Binding-site contacts:
Ligand atom CAU contacts residue ILE21 of chain 1.C at 3.7 Å (hydrophobic).
Ligand atom NAO contacts residue GLY127 of chain 1.C at 3.5 Å.
Ligand atom CAM contacts residue VAL124 of chain 1.C at 3.5 Å (hydrophobic).
Ligand atom CAD contacts residue VAL94 of chain 1.C at 4.0 Å (hydrophobic).
Ligand atom CAF contacts residue ASN128 of chain 1.C at 3.7 Å.
Ligand atom CAL contacts residue GLU32 of chain 1.C at 3.3 Å.
Ligand atom CAD contacts residue VAL57 of chain 1.C at 3.9 Å (hydrophobic).
Ligand atom CAI contacts residue ALA130 of chain 1.C at 3.9 Å (hydrophobic).
Ligand atom OAB contacts residue GLN54 of chain 1.C at 2.9 Å (h-bond).
Ligand atom CAJ contacts residue ASP131 of chain 1.C at 3.9 Å.
Ligand atom CAS contacts residue GLY127 of chain 1.C at 3.9 Å.
Ligand atom CAU contacts residue GLY127 of chain 1.C at 3.5 Å.
Ligand atom CAH contacts residue ASN128 of chain 1.C at 3.8 Å.
Ligand atom CAU contacts residue ASP131 of chain 1.C at 4.0 Å.
Ligand atom CAT contacts residue ALA130 of chain 1.C at 3.6 Å (hydrophobic).
Ligand atom CAC contacts residue ILE21 of chain 1.C at 3.4 Å (hydrophobic).
Ligand atom CAQ contacts residue LEU24 of chain 1.C at 3.8 Å (hydrophobic).
Ligand atom CAK contacts residue GLU32 of chain 1.C at 3.9 Å.
Ligand atom CAJ contacts residue GLY127 of chain 1.C at 3.3 Å.
Ligand atom NAX contacts residue GLY127 of chain 1.C at 3.4 Å (h-bond).
Ligand atom CAN contacts residue ASP29 of chain 1.C at 3.4 Å.
Ligand atom CAH contacts residue GLY127 of chain 1.C at 3.8 Å.
Ligand atom NAP contacts residue ASP29 of chain 1.C at 2.7 Å (salt-bridge).
Ligand atom NAA contacts residue GLN54 of chain 1.C at 2.9 Å (h-bond).
Ligand atom CAK contacts residue THR28 of chain 1.C at 3.2 Å.
Ligand atom CAJ contacts residue ILE21 of chain 1.C at 3.8 Å (hydrophobic).
Ligand atom CAQ contacts residue GLN54 of chain 1.C at 3.6 Å.
Ligand atom CAD contacts residue ALA130 of chain 1.C at 3.4 Å (hydrophobic).
Ligand atom CAE contacts residue THR28 of chain 1.C at 3.5 Å.
Ligand atom CAV contacts residue ALA130 of chain 1.C at 4.0 Å (hydrophobic).
Ligand atom OAB contacts residue VAL94 of chain 1.C at 3.2 Å.
Ligand atom CAI contacts residue ILE21 of chain 1.C at 3.6 Å (hydrophobic).
Ligand atom NAA contacts residue LEU24 of chain 1.C at 3.4 Å.
Ligand atom CAC contacts residue ALA130 of chain 1.C at 3.6 Å (hydrophobic).
Ligand atom CAN contacts residue THR28 of chain 1.C at 3.8 Å.
Ligand atom OAB contacts residue VAL57 of chain 1.C at 3.5 Å.
Ligand atom CAV contacts residue GLY127 of chain 1.C at 3.7 Å.
Ligand atom CAL contacts residue ASP29 of chain 1.C at 3.1 Å.
Ligand atom CAI contacts residue ASP131 of chain 1.C at 3.6 Å.
Ligand atom CAM contacts residue THR28 of chain 1.C at 3.7 Å.

The small molecule below binds the protein below.
Small molecule (SMILES): NC(=O)c1cccc2cn(-c3ccc([C@@H]4CCCNC4)cc3)nc12

Sequence of chain 1.C:
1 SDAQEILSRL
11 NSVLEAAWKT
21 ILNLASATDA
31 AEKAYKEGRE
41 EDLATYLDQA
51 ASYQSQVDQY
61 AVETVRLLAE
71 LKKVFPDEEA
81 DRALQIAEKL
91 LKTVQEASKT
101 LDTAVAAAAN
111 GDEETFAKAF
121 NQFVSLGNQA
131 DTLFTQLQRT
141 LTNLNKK